Binding-site contacts:
Ligand atom I4 contacts residue PHE162 of chain 1.A at 4.1 Å.
Ligand atom C4 contacts residue ILE7 of chain 1.A at 4.1 Å (hydrophobic).
Ligand atom C3 contacts residue SER119 of chain 1.A at 4.0 Å.
Ligand atom N2 contacts residue SER119 of chain 1.A at 3.2 Å (h-bond).
Ligand atom N2 contacts residue VAL120 of chain 1.A at 3.4 Å (h-bond).
Ligand atom N1 contacts residue LEU216 of chain 1.A at 3.2 Å.
Ligand atom C3 contacts residue VAL120 of chain 1.A at 3.4 Å (hydrophobic).
Ligand atom C5 contacts residue ILE7 of chain 1.A at 3.2 Å (hydrophobic).
Ligand atom I4 contacts residue SER165 of chain 1.A at 3.7 Å.
Ligand atom C4 contacts residue LEU216 of chain 1.A at 4.0 Å (hydrophobic).
Ligand atom N2 contacts residue ALA116 of chain 1.A at 3.4 Å (h-bond).
Ligand atom C3 contacts residue PHE162 of chain 1.A at 4.4 Å (hydrophobic).
Ligand atom C5 contacts residue LEU216 of chain 1.A at 3.5 Å (hydrophobic).
Ligand atom C4 contacts residue VAL120 of chain 1.A at 4.2 Å (hydrophobic).
Ligand atom I4 contacts residue MET166 of chain 1.A at 3.2 Å.
Ligand atom N1 contacts residue SER119 of chain 1.A at 3.9 Å.
Ligand atom I4 contacts residue ILE169 of chain 1.A at 3.5 Å.
Ligand atom I4 contacts residue LEU216 of chain 1.A at 4.5 Å.
Ligand atom N2 contacts residue ILE7 of chain 1.A at 4.5 Å.
Ligand atom C3 contacts residue ALA116 of chain 1.A at 3.0 Å (hydrophobic).
Ligand atom C4 contacts residue ALA116 of chain 1.A at 3.9 Å (hydrophobic).
Ligand atom C3 contacts residue LEU216 of chain 1.A at 4.4 Å (hydrophobic).
Ligand atom N2 contacts residue LEU216 of chain 1.A at 3.9 Å.
Ligand atom C5 contacts residue ILE169 of chain 1.A at 3.9 Å (hydrophobic).
Ligand atom N1 contacts residue ILE7 of chain 1.A at 3.5 Å.
Ligand atom C4 contacts residue ILE169 of chain 1.A at 4.1 Å (hydrophobic).

This small molecule binds to this protein.
Small molecule (SMILES): Ic1cn[nH]c1

Sequence of chain 1.A:
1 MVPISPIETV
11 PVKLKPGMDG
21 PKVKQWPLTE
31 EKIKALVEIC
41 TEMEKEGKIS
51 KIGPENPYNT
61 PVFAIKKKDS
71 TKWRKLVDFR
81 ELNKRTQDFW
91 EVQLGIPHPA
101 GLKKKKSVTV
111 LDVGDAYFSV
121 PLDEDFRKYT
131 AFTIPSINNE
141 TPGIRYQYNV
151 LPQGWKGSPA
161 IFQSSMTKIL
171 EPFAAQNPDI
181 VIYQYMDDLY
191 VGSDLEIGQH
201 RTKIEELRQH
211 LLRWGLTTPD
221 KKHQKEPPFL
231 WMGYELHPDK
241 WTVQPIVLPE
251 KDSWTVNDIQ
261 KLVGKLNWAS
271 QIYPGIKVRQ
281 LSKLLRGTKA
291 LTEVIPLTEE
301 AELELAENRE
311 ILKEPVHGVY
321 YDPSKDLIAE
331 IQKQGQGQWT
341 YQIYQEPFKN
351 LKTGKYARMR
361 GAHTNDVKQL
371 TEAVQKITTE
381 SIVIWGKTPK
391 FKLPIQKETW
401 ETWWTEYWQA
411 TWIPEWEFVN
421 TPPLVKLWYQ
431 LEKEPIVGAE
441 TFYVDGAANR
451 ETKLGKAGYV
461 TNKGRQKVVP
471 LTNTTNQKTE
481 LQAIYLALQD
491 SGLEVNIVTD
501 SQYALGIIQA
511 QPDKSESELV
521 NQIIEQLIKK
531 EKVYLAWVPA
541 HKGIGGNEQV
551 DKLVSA